Binding-site contacts:
Ligand atom C5 contacts residue NAG1 of chain 21.N at 3.8 Å.
Ligand atom O6 contacts residue NAG1 of chain 21.N at 4.5 Å.
Ligand atom O5 contacts residue NAG1 of chain 21.N at 2.5 Å (h-bond).
Ligand atom O2 contacts residue HIS2 of chain 21.B at 3.4 Å (h-bond).
Ligand atom O3 contacts residue BMA1 of chain 21.P at 1.1 Å.
Ligand atom C2 contacts residue BMA1 of chain 21.P at 3.2 Å.
Ligand atom O2 contacts residue NAG1 of chain 21.N at 3.4 Å (h-bond).
Ligand atom O4 contacts residue BMA1 of chain 21.P at 4.0 Å.
Ligand atom O2 contacts residue BMA1 of chain 21.P at 3.0 Å (h-bond).
Ligand atom C3 contacts residue BMA1 of chain 21.P at 2.5 Å.
Ligand atom C4 contacts residue BMA1 of chain 21.P at 3.6 Å.
Ligand atom C2 contacts residue NAG1 of chain 21.N at 2.9 Å.
Ligand atom C3 contacts residue NAG1 of chain 21.N at 4.1 Å.
Ligand atom C2 contacts residue HIS2 of chain 21.B at 4.5 Å.
Ligand atom C1 contacts residue NAG1 of chain 21.N at 1.7 Å.

Sequence of chain 21.B:
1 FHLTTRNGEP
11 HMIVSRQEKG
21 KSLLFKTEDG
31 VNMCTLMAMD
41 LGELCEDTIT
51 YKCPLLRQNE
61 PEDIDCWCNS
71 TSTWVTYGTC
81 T

A small-molecule ligand and the protein it binds are described below.
Small molecule (SMILES): OC[C@H]1O[C@@H](O)[C@@H](O)[C@@H](O)[C@@H]1O